Binding-site contacts:
Ligand atom CD1 contacts residue MET65 of chain 1.C at 4.0 Å (hydrophobic).
Ligand atom CG1 contacts residue MET65 of chain 1.C at 4.0 Å (hydrophobic).
Ligand atom CG2 contacts residue VAL97 of chain 1.C at 3.5 Å (hydrophobic).
Ligand atom CB contacts residue TYR75 of chain 1.C at 4.2 Å (hydrophobic).
Ligand atom CA contacts residue THR96 of chain 1.C at 3.5 Å.
Ligand atom N contacts residue PHE98 of chain 1.C at 4.4 Å.
Ligand atom CA contacts residue TYR75 of chain 1.C at 3.9 Å (hydrophobic).
Ligand atom OXT contacts residue ARG61 of chain 1.C at 3.3 Å (salt-bridge).
Ligand atom CD1 contacts residue VAL97 of chain 1.C at 3.9 Å (hydrophobic).
Ligand atom O contacts residue PRO72 of chain 1.C at 4.2 Å.
Ligand atom CB contacts residue VAL97 of chain 1.C at 4.0 Å (hydrophobic).
Ligand atom CG1 contacts residue PRO72 of chain 1.C at 4.3 Å (hydrophobic).
Ligand atom CG2 contacts residue THR96 of chain 1.C at 3.6 Å.
Ligand atom CG1 contacts residue TYR75 of chain 1.C at 4.1 Å (hydrophobic).
Ligand atom C contacts residue PRO100 of chain 1.C at 4.4 Å (hydrophobic).
Ligand atom CB contacts residue PHE98 of chain 1.C at 4.5 Å (hydrophobic).
Ligand atom C contacts residue ARG61 of chain 1.C at 3.4 Å.
Ligand atom O contacts residue ARG61 of chain 1.C at 2.3 Å (salt-bridge).
Ligand atom CD1 contacts residue TYR75 of chain 1.C at 4.2 Å (hydrophobic).
Ligand atom CG1 contacts residue THR96 of chain 1.C at 4.5 Å.
Ligand atom CB contacts residue THR96 of chain 1.C at 3.2 Å.
Ligand atom N contacts residue VAL94 of chain 1.C at 3.7 Å.
Ligand atom CG2 contacts residue PHE98 of chain 1.C at 3.4 Å (hydrophobic).
Ligand atom OXT contacts residue PRO100 of chain 1.C at 3.4 Å.
Ligand atom N contacts residue TYR75 of chain 1.C at 4.2 Å.
Ligand atom N contacts residue THR96 of chain 1.C at 2.8 Å (h-bond).
Ligand atom CG2 contacts residue PRO99 of chain 1.C at 3.6 Å (hydrophobic).

A small-molecule ligand and the protein it binds are described below.
Small molecule (SMILES): CC[C@H](C)[C@H](N)C(=O)O

Sequence of chain 1.C:
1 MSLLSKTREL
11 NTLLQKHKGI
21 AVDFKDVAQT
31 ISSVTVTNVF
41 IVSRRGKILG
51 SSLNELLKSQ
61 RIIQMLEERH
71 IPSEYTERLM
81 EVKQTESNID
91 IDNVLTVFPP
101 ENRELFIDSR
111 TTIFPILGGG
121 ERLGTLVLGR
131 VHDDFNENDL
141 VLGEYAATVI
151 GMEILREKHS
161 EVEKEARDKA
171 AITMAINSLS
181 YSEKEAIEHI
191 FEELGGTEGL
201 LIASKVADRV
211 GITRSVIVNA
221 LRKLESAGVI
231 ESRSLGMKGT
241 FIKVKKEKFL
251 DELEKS